Binding-site contacts:
Ligand atom N1' contacts residue HIS114 of chain 1.A at 3.8 Å.
Ligand atom O4 contacts residue ILE173 of chain 1.A at 4.1 Å.
Ligand atom O1' contacts residue LEU44 of chain 1.A at 4.3 Å.
Ligand atom C1 contacts residue MET162 of chain 1.A at 4.1 Å (hydrophobic).
Ligand atom C1 contacts residue VAL65 of chain 1.A at 3.6 Å (hydrophobic).
Ligand atom C3 contacts residue VAL65 of chain 1.A at 3.9 Å (hydrophobic).
Ligand atom C2 contacts residue VAL65 of chain 1.A at 3.7 Å (hydrophobic).
Ligand atom O1' contacts residue HIS114 of chain 1.A at 4.1 Å.
Ligand atom N1' contacts residue ASN116 of chain 1.A at 3.1 Å (h-bond).
Ligand atom N1' contacts residue VAL65 of chain 1.A at 4.2 Å.
Ligand atom O4 contacts residue PHE112 of chain 1.A at 3.7 Å.
Ligand atom C3 contacts residue ILE173 of chain 1.A at 4.0 Å (hydrophobic).
Ligand atom C1' contacts residue ASN116 of chain 1.A at 3.5 Å.
Ligand atom C2 contacts residue ILE94 of chain 1.A at 4.1 Å (hydrophobic).
Ligand atom C3 contacts residue PHE112 of chain 1.A at 4.1 Å (hydrophobic).
Ligand atom O1' contacts residue ASN116 of chain 1.A at 3.0 Å (h-bond).
Ligand atom C1' contacts residue HIS114 of chain 1.A at 4.2 Å.
Ligand atom C4 contacts residue ACT1 of chain 1.D at 3.4 Å.
Ligand atom C5 contacts residue VAL65 of chain 1.A at 3.8 Å (hydrophobic).
Ligand atom C1' contacts residue MET162 of chain 1.A at 4.2 Å (hydrophobic).
Ligand atom C6 contacts residue VAL65 of chain 1.A at 4.0 Å (hydrophobic).
Ligand atom C4 contacts residue VAL65 of chain 1.A at 3.8 Å (hydrophobic).
Ligand atom C4 contacts residue ILE173 of chain 1.A at 4.1 Å (hydrophobic).
Ligand atom N1' contacts residue MET162 of chain 1.A at 4.5 Å.
Ligand atom C1' contacts residue VAL65 of chain 1.A at 3.7 Å (hydrophobic).
Ligand atom C2 contacts residue GLU113 of chain 1.A at 3.6 Å.
Ligand atom C3 contacts residue ILE94 of chain 1.A at 3.8 Å (hydrophobic).
Ligand atom C4 contacts residue PHE112 of chain 1.A at 4.4 Å (hydrophobic).
Ligand atom C6 contacts residue MET162 of chain 1.A at 4.1 Å (hydrophobic).
Ligand atom C5 contacts residue VAL52 of chain 1.A at 4.3 Å (hydrophobic).
Ligand atom C5 contacts residue ILE173 of chain 1.A at 3.8 Å (hydrophobic).
Ligand atom C3 contacts residue GLU113 of chain 1.A at 4.1 Å.
Ligand atom N1' contacts residue VAL115 of chain 1.A at 2.8 Å (h-bond).
Ligand atom O4 contacts residue VAL65 of chain 1.A at 4.3 Å.
Ligand atom O1' contacts residue VAL65 of chain 1.A at 3.9 Å.
Ligand atom C6 contacts residue ILE173 of chain 1.A at 4.4 Å (hydrophobic).
Ligand atom O1' contacts residue MET162 of chain 1.A at 4.2 Å.
Ligand atom C5 contacts residue ACT1 of chain 1.D at 3.3 Å.
Ligand atom C1' contacts residue VAL115 of chain 1.A at 4.1 Å (hydrophobic).
Ligand atom O4 contacts residue ACT1 of chain 1.D at 2.7 Å (h-bond).

This protein binds this small molecule.
Small molecule (SMILES): NC(=O)c1ccc(O)cc1

Sequence of chain 1.A:
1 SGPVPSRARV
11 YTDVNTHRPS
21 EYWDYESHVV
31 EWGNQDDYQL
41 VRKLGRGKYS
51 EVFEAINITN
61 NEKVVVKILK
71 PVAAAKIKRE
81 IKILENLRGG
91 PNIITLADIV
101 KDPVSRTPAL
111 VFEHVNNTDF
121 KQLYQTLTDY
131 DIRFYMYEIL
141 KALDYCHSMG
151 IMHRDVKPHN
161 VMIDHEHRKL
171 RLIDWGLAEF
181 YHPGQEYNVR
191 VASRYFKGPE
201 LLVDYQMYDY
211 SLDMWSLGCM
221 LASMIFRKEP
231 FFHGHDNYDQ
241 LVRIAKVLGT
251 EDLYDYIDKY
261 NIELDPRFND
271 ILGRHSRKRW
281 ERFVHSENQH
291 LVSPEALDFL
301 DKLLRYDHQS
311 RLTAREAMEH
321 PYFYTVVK